The small molecule below binds the protein below.
Small molecule (SMILES): CC[C@H](Cc1ccc(C(=O)NCc2ccc(OC)cc2C(F)(F)F)cc1)C(=O)O

Sequence of chain 1.A:
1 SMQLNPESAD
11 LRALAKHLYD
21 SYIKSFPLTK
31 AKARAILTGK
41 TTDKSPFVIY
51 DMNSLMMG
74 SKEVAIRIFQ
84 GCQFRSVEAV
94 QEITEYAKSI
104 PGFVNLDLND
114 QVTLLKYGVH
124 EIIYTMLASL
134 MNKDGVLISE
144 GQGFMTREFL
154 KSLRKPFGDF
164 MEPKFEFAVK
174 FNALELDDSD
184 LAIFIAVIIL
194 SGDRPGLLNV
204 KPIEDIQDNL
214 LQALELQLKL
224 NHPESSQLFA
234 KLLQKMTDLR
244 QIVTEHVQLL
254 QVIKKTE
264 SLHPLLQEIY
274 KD

Binding-site contacts:
Ligand atom O3 contacts residue GLY84 of chain 1.A at 3.5 Å.
Ligand atom F1 contacts residue CYS85 of chain 1.A at 3.0 Å.
Ligand atom C16 contacts residue ILE141 of chain 1.A at 3.6 Å (hydrophobic).
Ligand atom F2 contacts residue MET148 of chain 1.A at 3.6 Å.
Ligand atom F2 contacts residue ILE81 of chain 1.A at 3.4 Å.
Ligand atom C7 contacts residue HIS249 of chain 1.A at 3.4 Å.
Ligand atom N contacts residue CYS85 of chain 1.A at 3.8 Å.
Ligand atom C20 contacts residue ILE141 of chain 1.A at 3.6 Å (hydrophobic).
Ligand atom F2 contacts residue CYS85 of chain 1.A at 3.6 Å.
Ligand atom C10 contacts residue ILE126 of chain 1.A at 3.6 Å (hydrophobic).
Ligand atom C17 contacts residue GLY84 of chain 1.A at 3.7 Å.
Ligand atom O contacts residue ARG88 of chain 1.A at 3.4 Å.
Ligand atom C15 contacts residue CYS85 of chain 1.A at 3.6 Å (hydrophobic).
Ligand atom F contacts residue LEU153 of chain 1.A at 3.8 Å.
Ligand atom C13 contacts residue ILE141 of chain 1.A at 3.4 Å (hydrophobic).
Ligand atom C5 contacts residue TYR127 of chain 1.A at 3.6 Å (hydrophobic).
Ligand atom O1 contacts residue TYR273 of chain 1.A at 2.8 Å (h-bond).
Ligand atom O1 contacts residue HIS249 of chain 1.A at 2.7 Å (h-bond).
Ligand atom C7 contacts residue SER89 of chain 1.A at 3.7 Å.
Ligand atom C7 contacts residue TYR273 of chain 1.A at 3.6 Å (hydrophobic).
Ligand atom F1 contacts residue MET164 of chain 1.A at 3.5 Å.
Ligand atom O1 contacts residue HIS123 of chain 1.A at 3.7 Å.
Ligand atom O contacts residue LEU130 of chain 1.A at 3.8 Å.
Ligand atom C6 contacts residue HIS249 of chain 1.A at 3.3 Å.
Ligand atom C17 contacts residue ILE141 of chain 1.A at 3.8 Å (hydrophobic).
Ligand atom O2 contacts residue LEU269 of chain 1.A at 3.4 Å.
Ligand atom O2 contacts residue SER89 of chain 1.A at 2.8 Å (h-bond).
Ligand atom C14 contacts residue CYS85 of chain 1.A at 3.7 Å (hydrophobic).
Ligand atom C contacts residue EDO1 of chain 1.C at 3.6 Å.
Ligand atom O2 contacts residue HIS123 of chain 1.A at 2.9 Å (h-bond).
Ligand atom C14 contacts residue ILE141 of chain 1.A at 3.4 Å (hydrophobic).
Ligand atom C9 contacts residue PHE163 of chain 1.A at 3.5 Å (hydrophobic).
Ligand atom O contacts residue EDO1 of chain 1.C at 2.6 Å (h-bond).
Ligand atom C19 contacts residue GLY84 of chain 1.A at 3.6 Å.
Ligand atom F2 contacts residue LEU153 of chain 1.A at 3.7 Å.
Ligand atom F contacts residue ILE141 of chain 1.A at 3.6 Å.
Ligand atom F contacts residue VAL139 of chain 1.A at 3.2 Å.
Ligand atom C10 contacts residue SER89 of chain 1.A at 3.5 Å.
Ligand atom C7 contacts residue HIS123 of chain 1.A at 3.5 Å.
Ligand atom O1 contacts residue LEU253 of chain 1.A at 3.5 Å.